Binding-site contacts:
Ligand atom C8 contacts residue SER22 of chain 1.A at 3.3 Å.
Ligand atom C8 contacts residue ASN20 of chain 1.A at 4.3 Å.
Ligand atom C7 contacts residue SER22 of chain 1.A at 4.2 Å.
Ligand atom O6 contacts residue ALA19 of chain 1.A at 3.5 Å.
Ligand atom C2 contacts residue ASN20 of chain 1.A at 2.4 Å.
Ligand atom O5 contacts residue TRP23 of chain 1.A at 4.3 Å.
Ligand atom C1 contacts residue ALA19 of chain 1.A at 4.2 Å (hydrophobic).
Ligand atom C1 contacts residue ASN20 of chain 1.A at 1.4 Å.
Ligand atom O5 contacts residue ASN20 of chain 1.A at 2.4 Å (h-bond).
Ligand atom O7 contacts residue ASN20 of chain 1.A at 3.8 Å.
Ligand atom C5 contacts residue TRP23 of chain 1.A at 4.4 Å (hydrophobic).
Ligand atom C5 contacts residue ASN20 of chain 1.A at 3.7 Å.
Ligand atom N2 contacts residue SER22 of chain 1.A at 4.2 Å.
Ligand atom O5 contacts residue ALA19 of chain 1.A at 3.7 Å.
Ligand atom N2 contacts residue ASN20 of chain 1.A at 3.0 Å (h-bond).
Ligand atom C7 contacts residue ASN20 of chain 1.A at 3.6 Å.
Ligand atom C1 contacts residue TRP23 of chain 1.A at 3.9 Å (hydrophobic).
Ligand atom C3 contacts residue ASN20 of chain 1.A at 3.8 Å.
Ligand atom O6 contacts residue TRP23 of chain 1.A at 4.4 Å.
Ligand atom C4 contacts residue ASN20 of chain 1.A at 4.2 Å.

Sequence of chain 1.A:
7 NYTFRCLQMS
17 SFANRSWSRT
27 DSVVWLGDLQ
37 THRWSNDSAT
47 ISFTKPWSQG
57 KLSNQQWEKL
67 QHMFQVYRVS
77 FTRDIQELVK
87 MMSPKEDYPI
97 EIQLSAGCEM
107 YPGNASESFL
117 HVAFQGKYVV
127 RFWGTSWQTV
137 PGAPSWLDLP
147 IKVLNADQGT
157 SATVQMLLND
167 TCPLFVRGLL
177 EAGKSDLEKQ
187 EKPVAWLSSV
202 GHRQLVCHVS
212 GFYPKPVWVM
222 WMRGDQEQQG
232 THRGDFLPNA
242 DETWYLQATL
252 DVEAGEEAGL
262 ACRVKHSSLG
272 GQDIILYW

This small molecule binds to this protein.
Small molecule (SMILES): CC(=O)N[C@@H]1[C@@H](O)[C@H](O)[C@@H](CO)O[C@H]1O